Sequence of chain 1.MC:
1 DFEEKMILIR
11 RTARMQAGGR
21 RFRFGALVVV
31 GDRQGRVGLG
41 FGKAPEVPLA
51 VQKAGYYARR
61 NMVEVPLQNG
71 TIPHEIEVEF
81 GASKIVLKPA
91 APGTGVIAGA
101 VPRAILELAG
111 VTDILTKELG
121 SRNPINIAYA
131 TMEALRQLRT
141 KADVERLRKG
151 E

Sequence of chain 1.KC:
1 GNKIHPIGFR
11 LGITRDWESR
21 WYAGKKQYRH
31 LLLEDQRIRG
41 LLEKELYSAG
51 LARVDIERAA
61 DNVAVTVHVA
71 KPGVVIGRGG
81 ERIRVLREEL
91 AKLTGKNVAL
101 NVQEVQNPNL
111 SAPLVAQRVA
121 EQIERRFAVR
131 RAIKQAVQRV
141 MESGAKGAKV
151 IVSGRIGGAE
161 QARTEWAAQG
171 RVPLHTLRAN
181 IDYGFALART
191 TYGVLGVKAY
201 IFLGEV

Binding-site contacts:
Ligand atom C2' contacts residue ARG191 of chain 1.DD at 3.5 Å.
Ligand atom C2 contacts residue HIS193 of chain 1.DD at 3.5 Å.
Ligand atom N3 contacts residue GLY116 of chain 1.DD at 2.6 Å (h-bond).
Ligand atom O2 contacts residue GLY117 of chain 1.DD at 3.5 Å.
Ligand atom N6 contacts residue THR186 of chain 1.DD at 2.9 Å (h-bond).
Ligand atom C3' contacts residue ARG191 of chain 1.DD at 3.6 Å.
Ligand atom O2 contacts residue GLY116 of chain 1.DD at 3.0 Å (h-bond).
Ligand atom N7 contacts residue HIS193 of chain 1.DD at 3.6 Å.
Ligand atom N1 contacts residue PRO184 of chain 1.DD at 3.5 Å.
Ligand atom C4 contacts residue HIS193 of chain 1.DD at 3.6 Å.
Ligand atom O2' contacts residue ILE192 of chain 1.DD at 3.2 Å (h-bond).
Ligand atom N7 contacts residue THR194 of chain 1.DD at 2.9 Å (h-bond).
Ligand atom C2' contacts residue ILE192 of chain 1.DD at 3.4 Å (hydrophobic).
Ligand atom O4 contacts residue THR186 of chain 1.DD at 2.7 Å (h-bond).
Ligand atom N7 contacts residue ILE192 of chain 1.DD at 3.1 Å (h-bond).
Ligand atom C5 contacts residue ILE192 of chain 1.DD at 3.2 Å (hydrophobic).
Ligand atom OP2 contacts residue ARG191 of chain 1.DD at 2.6 Å (salt-bridge).
Ligand atom C8 contacts residue ILE192 of chain 1.DD at 3.0 Å (hydrophobic).
Ligand atom C4 contacts residue GLY116 of chain 1.DD at 3.6 Å.
Ligand atom C5 contacts residue THR186 of chain 1.DD at 3.6 Å.
Ligand atom N9 contacts residue ILE192 of chain 1.DD at 3.0 Å (h-bond).
Ligand atom C5 contacts residue THR194 of chain 1.DD at 3.5 Å.
Ligand atom O2' contacts residue ARG191 of chain 1.DD at 2.9 Å.
Ligand atom N3 contacts residue GLU118 of chain 1.DD at 3.5 Å (salt-bridge).
Ligand atom C4 contacts residue THR186 of chain 1.DD at 3.4 Å.
Ligand atom N1 contacts residue ILE192 of chain 1.DD at 3.5 Å.
Ligand atom O6 contacts residue GLN181 of chain 1.DD at 3.0 Å (h-bond).
Ligand atom N3 contacts residue ILE192 of chain 1.DD at 3.4 Å.
Ligand atom C6 contacts residue ILE192 of chain 1.DD at 3.2 Å (hydrophobic).
Ligand atom O6 contacts residue ILE192 of chain 1.DD at 3.3 Å.
Ligand atom C8 contacts residue THR194 of chain 1.DD at 3.6 Å.
Ligand atom O4 contacts residue GLU119 of chain 1.DD at 3.5 Å (salt-bridge).
Ligand atom O6 contacts residue THR194 of chain 1.DD at 2.7 Å (h-bond).
Ligand atom N6 contacts residue PRO184 of chain 1.DD at 3.4 Å.
Ligand atom C2 contacts residue ILE192 of chain 1.DD at 3.2 Å (hydrophobic).
Ligand atom C4 contacts residue ILE192 of chain 1.DD at 3.1 Å (hydrophobic).
Ligand atom N6 contacts residue GLN161 of chain 1.KC at 3.4 Å (h-bond).
Ligand atom N3 contacts residue HIS193 of chain 1.DD at 3.6 Å.
Ligand atom C6 contacts residue THR194 of chain 1.DD at 3.4 Å.
Ligand atom C2 contacts residue GLY116 of chain 1.DD at 3.2 Å.

The small molecule below binds the protein below.
Small molecule (SMILES): Nc1nc(=O)c2ncn([C@@H]3O[C@H](CO[P](=O)(O)O[C@H]4[C@@H](O)[C@H](n5ccc(=O)[nH]c5=O)O[C@@H]4CO[P](=O)(O)O[C@H]4[C@@H](O)[C@H](n5cnc6c(N)ncnc65)O[C@@H]4CO[P](=O)(O)O[C@H]4[C@@H](O)[C@H](n5cnc6c(N)ncnc65)O[C@@H]4CO)[C@@H](O[P](=O)(O)OC[C@H]4O[C@@H](n5ccc(=O)[nH]c5=O)[C@H](O)[C@@H]4O[P](=O)(O)OC[C@H]4O[C@@H](n5cnc6c(N)ncnc65)[C@H](O)[C@@H]4O[P](=O)(O)OC[C@H]4O[C@@H](n5cnc6c(=O)nc(N)[nH]c65)[C@H](O)[C@@H]4O[P](=O)(O)OC[C@H]4O[C@@H](n5cnc6c(N)ncnc65)[C@H](O)[C@@H]4O[P](=O)(O)OC[C@H]4O[C@@H](n5cnc6c(N)ncnc65)[C@H](O)[C@@H]4O)[C@H]3O)c2[nH]1

Sequence of chain 1.DD:
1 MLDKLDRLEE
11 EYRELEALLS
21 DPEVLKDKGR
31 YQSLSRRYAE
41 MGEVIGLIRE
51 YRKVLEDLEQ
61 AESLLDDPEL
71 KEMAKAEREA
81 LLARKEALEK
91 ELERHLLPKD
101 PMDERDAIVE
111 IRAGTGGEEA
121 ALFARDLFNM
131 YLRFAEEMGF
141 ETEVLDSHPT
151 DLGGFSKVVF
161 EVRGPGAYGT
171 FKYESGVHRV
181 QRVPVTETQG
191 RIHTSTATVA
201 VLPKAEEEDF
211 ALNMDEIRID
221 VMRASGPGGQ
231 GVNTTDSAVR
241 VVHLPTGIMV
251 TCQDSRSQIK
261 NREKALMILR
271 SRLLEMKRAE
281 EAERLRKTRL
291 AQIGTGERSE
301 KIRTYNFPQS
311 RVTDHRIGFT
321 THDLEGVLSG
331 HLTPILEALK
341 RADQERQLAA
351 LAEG